Sequence of chain 36.F:
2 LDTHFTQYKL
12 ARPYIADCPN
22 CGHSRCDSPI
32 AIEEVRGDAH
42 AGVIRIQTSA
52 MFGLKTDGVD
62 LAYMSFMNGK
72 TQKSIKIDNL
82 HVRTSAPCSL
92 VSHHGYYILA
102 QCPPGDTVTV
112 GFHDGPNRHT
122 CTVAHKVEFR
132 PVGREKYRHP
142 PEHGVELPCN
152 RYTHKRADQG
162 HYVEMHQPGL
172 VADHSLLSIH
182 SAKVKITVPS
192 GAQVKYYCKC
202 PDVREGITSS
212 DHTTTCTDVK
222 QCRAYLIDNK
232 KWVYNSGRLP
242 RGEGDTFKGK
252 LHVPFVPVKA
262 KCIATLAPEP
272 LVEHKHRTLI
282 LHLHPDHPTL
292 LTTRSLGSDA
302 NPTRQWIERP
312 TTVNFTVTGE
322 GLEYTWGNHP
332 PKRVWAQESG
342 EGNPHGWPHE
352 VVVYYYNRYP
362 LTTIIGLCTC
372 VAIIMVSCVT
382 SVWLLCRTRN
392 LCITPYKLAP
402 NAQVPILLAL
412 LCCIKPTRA

Binding-site contacts:
Ligand atom O2 contacts residue HIS82 of chain 36.F at 4.0 Å.
Ligand atom OBF contacts residue HIS82 of chain 36.F at 3.9 Å.
Ligand atom OBC contacts residue HIS82 of chain 36.F at 3.2 Å (h-bond).
Ligand atom O1 contacts residue HIS82 of chain 36.H at 3.6 Å.
Ligand atom SBG contacts residue HIS114 of chain 36.F at 3.5 Å (h-bond).
Ligand atom O4 contacts residue HIS114 of chain 36.D at 3.6 Å.
Ligand atom C6 contacts residue ASN80 of chain 36.D at 3.8 Å.
Ligand atom SAG contacts residue HIS82 of chain 36.D at 3.7 Å.
Ligand atom OAF contacts residue HIS82 of chain 36.D at 3.2 Å (h-bond).
Ligand atom C3 contacts residue HIS82 of chain 36.D at 4.3 Å.
Ligand atom C5 contacts residue HIS82 of chain 36.H at 4.0 Å.
Ligand atom OBI contacts residue HIS82 of chain 36.F at 2.9 Å.
Ligand atom OAB contacts residue HIS114 of chain 36.H at 3.3 Å.
Ligand atom SBB contacts residue HIS114 of chain 36.D at 4.2 Å.
Ligand atom OBC contacts residue HIS114 of chain 36.D at 4.1 Å.
Ligand atom O3 contacts residue HIS82 of chain 36.D at 3.9 Å.
Ligand atom OBA contacts residue HIS114 of chain 36.D at 3.0 Å (h-bond).
Ligand atom OAB contacts residue ARG119 of chain 36.H at 3.5 Å.
Ligand atom OBA contacts residue HIS82 of chain 36.D at 4.3 Å.
Ligand atom SAG contacts residue ASN80 of chain 36.D at 4.3 Å.
Ligand atom OAH contacts residue ASN80 of chain 36.D at 3.2 Å (h-bond).
Ligand atom SBB contacts residue HIS82 of chain 36.F at 3.5 Å (h-bond).
Ligand atom C1 contacts residue HIS82 of chain 36.H at 3.7 Å.
Ligand atom OBH contacts residue HIS114 of chain 36.F at 3.1 Å (h-bond).
Ligand atom OBF contacts residue HIS114 of chain 36.F at 3.9 Å.
Ligand atom O1 contacts residue HIS114 of chain 36.H at 2.8 Å (h-bond).
Ligand atom O6B contacts residue ASN80 of chain 36.D at 3.0 Å (h-bond).
Ligand atom C4 contacts residue ASN80 of chain 36.D at 4.0 Å.
Ligand atom O5 contacts residue HIS82 of chain 36.H at 3.2 Å (h-bond).
Ligand atom C2 contacts residue HIS82 of chain 36.D at 4.2 Å.
Ligand atom OAH contacts residue HIS82 of chain 36.D at 3.1 Å (h-bond).
Ligand atom O3 contacts residue HIS114 of chain 36.D at 3.3 Å (h-bond).
Ligand atom OAF contacts residue HIS114 of chain 36.H at 4.1 Å.
Ligand atom SAG contacts residue HIS114 of chain 36.H at 4.1 Å.
Ligand atom SBG contacts residue HIS82 of chain 36.F at 4.0 Å.
Ligand atom OBI contacts residue HIS114 of chain 36.F at 3.0 Å (h-bond).
Ligand atom N2 contacts residue HIS114 of chain 36.H at 4.1 Å.
Ligand atom O4 contacts residue ASN80 of chain 36.D at 3.1 Å (h-bond).
Ligand atom OBE contacts residue HIS82 of chain 36.F at 2.9 Å (h-bond).
Ligand atom C1 contacts residue HIS114 of chain 36.H at 3.5 Å.

Sequence of chain 36.D:
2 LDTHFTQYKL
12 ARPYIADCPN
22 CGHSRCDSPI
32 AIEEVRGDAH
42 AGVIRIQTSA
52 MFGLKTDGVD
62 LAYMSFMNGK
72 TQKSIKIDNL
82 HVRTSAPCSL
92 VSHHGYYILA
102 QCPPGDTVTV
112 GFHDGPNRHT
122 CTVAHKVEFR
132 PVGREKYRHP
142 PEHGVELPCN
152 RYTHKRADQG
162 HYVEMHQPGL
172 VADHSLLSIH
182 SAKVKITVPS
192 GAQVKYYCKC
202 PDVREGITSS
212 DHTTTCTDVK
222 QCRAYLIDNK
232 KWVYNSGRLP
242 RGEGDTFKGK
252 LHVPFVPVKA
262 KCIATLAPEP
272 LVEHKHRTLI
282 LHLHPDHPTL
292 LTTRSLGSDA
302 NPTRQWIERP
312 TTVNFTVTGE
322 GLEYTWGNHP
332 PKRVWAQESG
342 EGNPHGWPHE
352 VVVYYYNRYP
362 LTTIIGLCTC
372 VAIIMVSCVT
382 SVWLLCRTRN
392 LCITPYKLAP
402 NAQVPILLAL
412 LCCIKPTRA

The protein below binds the small molecule below.
Small molecule (SMILES): O=C(O)[C@@H]1O[C@H](O[C@H]2[C@@H](OS(=O)(=O)O)O[C@@H](O)[C@H](NS(=O)(=O)O)[C@H]2O)[C@@H](OS(=O)(=O)O)[C@H](O)[C@@H]1O

Sequence of chain 36.H:
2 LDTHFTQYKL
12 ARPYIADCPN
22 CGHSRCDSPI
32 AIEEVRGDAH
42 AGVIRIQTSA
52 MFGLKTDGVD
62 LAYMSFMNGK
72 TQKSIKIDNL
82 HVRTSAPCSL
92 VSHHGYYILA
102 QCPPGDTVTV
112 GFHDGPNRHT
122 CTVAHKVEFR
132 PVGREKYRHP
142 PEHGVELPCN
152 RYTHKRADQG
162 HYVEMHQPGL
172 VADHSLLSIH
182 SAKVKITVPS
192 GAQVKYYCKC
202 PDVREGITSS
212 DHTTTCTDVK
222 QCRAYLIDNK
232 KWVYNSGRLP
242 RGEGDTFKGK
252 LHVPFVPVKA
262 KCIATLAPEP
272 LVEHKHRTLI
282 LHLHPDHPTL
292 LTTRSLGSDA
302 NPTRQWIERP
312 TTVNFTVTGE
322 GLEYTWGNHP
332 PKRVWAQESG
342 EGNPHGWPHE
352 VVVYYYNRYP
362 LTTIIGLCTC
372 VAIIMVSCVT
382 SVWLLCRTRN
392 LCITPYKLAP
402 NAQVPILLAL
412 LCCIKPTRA